Sequence of chain 2.A:
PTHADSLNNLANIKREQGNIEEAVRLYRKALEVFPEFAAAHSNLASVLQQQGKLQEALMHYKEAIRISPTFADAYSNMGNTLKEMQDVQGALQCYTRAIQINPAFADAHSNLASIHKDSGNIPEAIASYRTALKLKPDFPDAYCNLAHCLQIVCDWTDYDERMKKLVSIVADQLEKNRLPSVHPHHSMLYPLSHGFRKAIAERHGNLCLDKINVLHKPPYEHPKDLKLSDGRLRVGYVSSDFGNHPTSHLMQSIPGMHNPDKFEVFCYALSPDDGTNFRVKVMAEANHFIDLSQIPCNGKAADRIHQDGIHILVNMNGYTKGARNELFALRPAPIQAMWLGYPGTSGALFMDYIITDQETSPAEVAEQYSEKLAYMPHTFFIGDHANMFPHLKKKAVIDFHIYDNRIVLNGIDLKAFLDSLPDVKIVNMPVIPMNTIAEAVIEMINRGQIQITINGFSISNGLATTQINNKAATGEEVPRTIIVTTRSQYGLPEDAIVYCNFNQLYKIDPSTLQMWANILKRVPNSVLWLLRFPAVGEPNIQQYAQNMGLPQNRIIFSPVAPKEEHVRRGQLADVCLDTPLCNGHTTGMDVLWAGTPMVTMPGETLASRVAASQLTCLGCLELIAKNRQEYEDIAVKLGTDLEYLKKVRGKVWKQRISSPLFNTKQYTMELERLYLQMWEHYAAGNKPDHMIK

Binding-site contacts:
Ligand atom O2B contacts residue THR613 of chain 2.A at 2.8 Å (h-bond).
Ligand atom O2B contacts residue THR614 of chain 2.A at 3.1 Å (h-bond).
Ligand atom C3' contacts residue HIS612 of chain 2.A at 3.6 Å.
Ligand atom O1' contacts residue THR613 of chain 2.A at 3.2 Å (h-bond).
Ligand atom C8' contacts residue CYS609 of chain 2.A at 3.5 Å (hydrophobic).
Ligand atom C5' contacts residue THR613 of chain 2.A at 3.1 Å.
Ligand atom O3B contacts residue PRO251 of chain 2.A at 3.5 Å.
Ligand atom S5' contacts residue THR613 of chain 2.A at 3.4 Å (h-bond).
Ligand atom O2B contacts residue HIS612 of chain 2.A at 2.8 Å (h-bond).
Ligand atom C2B contacts residue ASP617 of chain 2.A at 3.4 Å.
Ligand atom O1A contacts residue SER9 of chain 2.B at 2.8 Å (h-bond).
Ligand atom O4B contacts residue THR6 of chain 2.B at 3.3 Å.
Ligand atom O2 contacts residue LYS590 of chain 2.A at 3.5 Å.
Ligand atom N2' contacts residue HIS612 of chain 2.A at 3.1 Å (h-bond).
Ligand atom O2 contacts residue ALA588 of chain 2.A at 3.5 Å (h-bond).
Ligand atom O7' contacts residue HIS190 of chain 2.A at 3.3 Å (h-bond).
Ligand atom C8' contacts residue TYR533 of chain 2.A at 3.5 Å (hydrophobic).
Ligand atom O1B contacts residue LYS534 of chain 2.A at 2.7 Å (salt-bridge).
Ligand atom O4 contacts residue VAL587 of chain 2.A at 3.5 Å.
Ligand atom O4 contacts residue ALA588 of chain 2.A at 2.9 Å (h-bond).
Ligand atom O2' contacts residue HIS593 of chain 2.A at 3.4 Å.
Ligand atom C4 contacts residue HIS593 of chain 2.A at 3.4 Å.
Ligand atom N3 contacts residue HIS593 of chain 2.A at 3.2 Å.
Ligand atom C2 contacts residue ALA588 of chain 2.A at 3.5 Å (hydrophobic).
Ligand atom O3' contacts residue HIS612 of chain 2.A at 3.2 Å (h-bond).
Ligand atom N3 contacts residue ALA588 of chain 2.A at 2.7 Å (h-bond).
Ligand atom C6' contacts residue THR252 of chain 2.A at 3.5 Å.
Ligand atom C4' contacts residue GLY346 of chain 2.A at 3.5 Å.
Ligand atom O2' contacts residue LYS590 of chain 2.A at 2.8 Å (salt-bridge).
Ligand atom O4 contacts residue ARG596 of chain 2.A at 3.1 Å (salt-bridge).
Ligand atom O2A contacts residue GLN531 of chain 2.A at 2.8 Å (h-bond).
Ligand atom O3B contacts residue LYS590 of chain 2.A at 2.9 Å (salt-bridge).
Ligand atom O4' contacts residue LEU345 of chain 2.A at 2.6 Å (h-bond).
Ligand atom O7' contacts residue SER9 of chain 2.B at 3.2 Å.
Ligand atom N1 contacts residue HIS593 of chain 2.A at 3.5 Å.
Ligand atom C5 contacts residue HIS593 of chain 2.A at 3.4 Å.
Ligand atom O3' contacts residue PRO348 of chain 2.A at 3.6 Å.
Ligand atom O2' contacts residue ASP617 of chain 2.A at 2.6 Å (salt-bridge).
Ligand atom O4 contacts residue LEU558 of chain 2.A at 3.5 Å.
Ligand atom O6' contacts residue THR252 of chain 2.A at 2.8 Å (h-bond).

Sequence of chain 2.B:
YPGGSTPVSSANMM

A small-molecule ligand and the protein it binds are described below.
Small molecule (SMILES): CC(=O)N[C@@H]1[C@@H](O)[C@H](O)[C@@H](CO)S[C@@H]1OP(=O)(O)OP(=O)(O)OC[C@H]1O[C@@H](n2ccc(=O)[nH]c2=O)[C@H](O)[C@@H]1O